Sequence of chain 1.C:
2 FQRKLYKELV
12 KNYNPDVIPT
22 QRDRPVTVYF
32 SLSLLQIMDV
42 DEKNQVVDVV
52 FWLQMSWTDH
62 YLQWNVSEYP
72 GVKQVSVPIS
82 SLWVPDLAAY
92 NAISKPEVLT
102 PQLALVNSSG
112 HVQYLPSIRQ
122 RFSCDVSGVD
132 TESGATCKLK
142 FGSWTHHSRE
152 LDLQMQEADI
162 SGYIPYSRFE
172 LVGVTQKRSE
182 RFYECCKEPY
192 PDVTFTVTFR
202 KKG

Binding-site contacts:
Ligand atom O7 contacts residue SER68 of chain 1.C at 3.6 Å.
Ligand atom C2 contacts residue ASN66 of chain 1.C at 2.5 Å.
Ligand atom C1 contacts residue ASN66 of chain 1.C at 1.5 Å.
Ligand atom C7 contacts residue GLU69 of chain 1.C at 3.6 Å.
Ligand atom O7 contacts residue GLU69 of chain 1.C at 3.0 Å.
Ligand atom N2 contacts residue ASN66 of chain 1.C at 2.9 Å (h-bond).
Ligand atom C1 contacts residue GLU69 of chain 1.C at 4.2 Å.
Ligand atom C3 contacts residue ASN66 of chain 1.C at 3.8 Å.
Ligand atom C7 contacts residue SER68 of chain 1.C at 4.4 Å.
Ligand atom O5 contacts residue ASN66 of chain 1.C at 2.4 Å (h-bond).
Ligand atom C2 contacts residue SER68 of chain 1.C at 4.0 Å.
Ligand atom N2 contacts residue GLU69 of chain 1.C at 3.6 Å.
Ligand atom C2 contacts residue GLU69 of chain 1.C at 4.5 Å.
Ligand atom C5 contacts residue ASN66 of chain 1.C at 3.7 Å.
Ligand atom C4 contacts residue ASN66 of chain 1.C at 4.3 Å.
Ligand atom C7 contacts residue ASN66 of chain 1.C at 4.1 Å.

A protein and the small-molecule ligand that binds it are described below.
Small molecule (SMILES): CC(=O)N[C@@H]1[C@@H](O)[C@H](O)[C@@H](CO)O[C@H]1O